Sequence of chain 1.A:
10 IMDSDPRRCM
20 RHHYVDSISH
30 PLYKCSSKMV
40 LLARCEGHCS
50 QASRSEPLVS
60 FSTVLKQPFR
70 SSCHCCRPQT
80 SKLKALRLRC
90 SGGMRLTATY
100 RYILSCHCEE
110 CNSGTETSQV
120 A

Binding-site contacts:
Ligand atom CA contacts residue ARG20 of chain 1.A at 3.9 Å.
Ligand atom C contacts residue ARG20 of chain 1.A at 3.7 Å.
Ligand atom CB contacts residue ARG20 of chain 1.A at 3.6 Å.
Ligand atom O contacts residue ARG17 of chain 1.A at 2.9 Å (salt-bridge).
Ligand atom OE1 contacts residue ARG20 of chain 1.A at 2.9 Å (salt-bridge).
Ligand atom CD contacts residue ARG20 of chain 1.A at 3.5 Å.
Ligand atom O contacts residue HIS22 of chain 1.A at 3.7 Å.
Ligand atom CG contacts residue CYS18 of chain 1.A at 3.9 Å (hydrophobic).
Ligand atom OE1 contacts residue ARG17 of chain 1.A at 2.7 Å (salt-bridge).
Ligand atom CG contacts residue CYS107 of chain 1.A at 3.5 Å (hydrophobic).
Ligand atom CG contacts residue ARG20 of chain 1.A at 3.5 Å.
Ligand atom CB contacts residue LEU103 of chain 1.A at 3.5 Å (hydrophobic).
Ligand atom CA contacts residue CYS107 of chain 1.A at 3.8 Å (hydrophobic).
Ligand atom N contacts residue ARG20 of chain 1.A at 3.8 Å.
Ligand atom OXT contacts residue GLN50 of chain 1.A at 3.9 Å.
Ligand atom O contacts residue SER49 of chain 1.A at 3.5 Å (h-bond).
Ligand atom CG contacts residue LEU103 of chain 1.A at 3.8 Å (hydrophobic).
Ligand atom N contacts residue GLN50 of chain 1.A at 3.4 Å (h-bond).
Ligand atom N contacts residue LEU103 of chain 1.A at 2.8 Å (h-bond).
Ligand atom O contacts residue TYR101 of chain 1.A at 2.5 Å (h-bond).
Ligand atom OE1 contacts residue MET19 of chain 1.A at 3.3 Å.
Ligand atom OE1 contacts residue LEU103 of chain 1.A at 3.5 Å.
Ligand atom O contacts residue CYS18 of chain 1.A at 3.5 Å (h-bond).
Ligand atom C contacts residue HIS22 of chain 1.A at 3.5 Å.
Ligand atom CA contacts residue ARG17 of chain 1.A at 3.8 Å.
Ligand atom C contacts residue TYR101 of chain 1.A at 3.2 Å (hydrophobic).
Ligand atom CA contacts residue LEU103 of chain 1.A at 3.6 Å (hydrophobic).
Ligand atom O contacts residue HIS47 of chain 1.A at 3.5 Å (h-bond).
Ligand atom C contacts residue SER49 of chain 1.A at 3.9 Å.
Ligand atom OXT contacts residue CYS107 of chain 1.A at 3.5 Å (h-bond).
Ligand atom O contacts residue CYS48 of chain 1.A at 3.6 Å.
Ligand atom CD contacts residue LEU103 of chain 1.A at 3.8 Å (hydrophobic).
Ligand atom C contacts residue ARG17 of chain 1.A at 3.8 Å.
Ligand atom CA contacts residue CYS18 of chain 1.A at 3.8 Å (hydrophobic).
Ligand atom N contacts residue CYS107 of chain 1.A at 3.8 Å.
Ligand atom CD contacts residue CYS18 of chain 1.A at 3.8 Å (hydrophobic).
Ligand atom C contacts residue CYS107 of chain 1.A at 3.8 Å (hydrophobic).
Ligand atom C contacts residue CYS107 of chain 1.A at 3.7 Å (hydrophobic).
Ligand atom N contacts residue CYS18 of chain 1.A at 3.5 Å (h-bond).
Ligand atom CD contacts residue ARG17 of chain 1.A at 3.5 Å.

The small molecule below binds the protein below.
Small molecule (SMILES): N[C@H](CCC(=O)N[C@H](C=O)CCC(=O)N[C@H](C=O)CCC(=O)N[C@H](C=O)CCC(=O)N[C@H](C=O)CCC(=O)N[C@H](C=O)CCC(=O)N[C@@H](CCC(=O)O)C(=O)O)C(=O)O